Sequence of chain 1.A:
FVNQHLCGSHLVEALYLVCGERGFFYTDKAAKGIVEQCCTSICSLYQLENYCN

Binding-site contacts:
Ligand atom C1 contacts residue CYS43 of chain 1.A at 3.9 Å (hydrophobic).
Ligand atom C7 contacts residue HIS5 of chain 1.C at 3.6 Å.
Ligand atom C4 contacts residue LEU11 of chain 1.A at 4.0 Å (hydrophobic).
Ligand atom C5 contacts residue HIS10 of chain 1.A at 4.3 Å.
Ligand atom C3 contacts residue LEU11 of chain 1.A at 4.2 Å (hydrophobic).
Ligand atom C2 contacts residue HIS5 of chain 1.C at 4.1 Å.
Ligand atom C3 contacts residue LEU48 of chain 1.A at 4.2 Å (hydrophobic).
Ligand atom C1 contacts residue CYS38 of chain 1.A at 3.4 Å (hydrophobic).
Ligand atom O1 contacts residue SER41 of chain 1.A at 3.7 Å.
Ligand atom C4 contacts residue HIS5 of chain 1.C at 4.0 Å.
Ligand atom C2 contacts residue LEU48 of chain 1.A at 4.1 Å (hydrophobic).
Ligand atom O1 contacts residue ILE42 of chain 1.A at 3.3 Å.
Ligand atom O1 contacts residue CYS38 of chain 1.A at 2.8 Å (h-bond).
Ligand atom C7 contacts residue ALA14 of chain 1.A at 3.8 Å (hydrophobic).
Ligand atom O1 contacts residue CYS43 of chain 1.A at 2.7 Å (h-bond).
Ligand atom C2 contacts residue LEU11 of chain 1.A at 4.4 Å (hydrophobic).
Ligand atom C2 contacts residue CYS43 of chain 1.A at 3.9 Å (hydrophobic).
Ligand atom C6 contacts residue VAL2 of chain 1.C at 4.4 Å (hydrophobic).
Ligand atom C5 contacts residue LEU6 of chain 1.C at 4.3 Å (hydrophobic).
Ligand atom C5 contacts residue LEU11 of chain 1.A at 3.8 Å (hydrophobic).
Ligand atom C1 contacts residue LEU11 of chain 1.A at 4.2 Å (hydrophobic).
Ligand atom C5 contacts residue CYS7 of chain 1.A at 4.1 Å (hydrophobic).
Ligand atom C7 contacts residue LEU17 of chain 1.D at 3.2 Å (hydrophobic).
Ligand atom C6 contacts residue CYS38 of chain 1.A at 3.3 Å (hydrophobic).
Ligand atom C6 contacts residue CYS7 of chain 1.A at 4.0 Å (hydrophobic).
Ligand atom C3 contacts residue HIS5 of chain 1.C at 3.6 Å.
Ligand atom C7 contacts residue LEU48 of chain 1.A at 3.7 Å (hydrophobic).
Ligand atom C4 contacts residue HIS10 of chain 1.A at 4.3 Å.
Ligand atom C6 contacts residue LEU11 of chain 1.A at 4.0 Å (hydrophobic).

Sequence of chain 1.D:
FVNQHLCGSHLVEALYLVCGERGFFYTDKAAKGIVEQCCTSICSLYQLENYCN

Sequence of chain 1.C:
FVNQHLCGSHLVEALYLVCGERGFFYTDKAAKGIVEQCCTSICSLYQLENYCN

A small-molecule ligand and the protein it binds are described below.
Small molecule (SMILES): Cc1cccc(O)c1